Sequence of chain 1.A:
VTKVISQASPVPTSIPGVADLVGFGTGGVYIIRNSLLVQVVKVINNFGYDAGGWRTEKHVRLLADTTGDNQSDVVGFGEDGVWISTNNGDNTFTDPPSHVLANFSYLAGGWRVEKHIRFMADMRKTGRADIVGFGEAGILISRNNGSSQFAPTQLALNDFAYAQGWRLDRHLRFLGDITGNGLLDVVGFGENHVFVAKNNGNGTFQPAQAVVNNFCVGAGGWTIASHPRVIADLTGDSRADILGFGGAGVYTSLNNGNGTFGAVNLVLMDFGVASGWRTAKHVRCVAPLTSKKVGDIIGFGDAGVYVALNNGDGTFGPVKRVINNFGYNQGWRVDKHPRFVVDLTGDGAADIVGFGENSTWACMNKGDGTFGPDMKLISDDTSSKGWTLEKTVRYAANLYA

Binding-site contacts:
Ligand atom C8 contacts residue NAG1 of chain 1.O at 0.1 Å.
Ligand atom O6 contacts residue NAG1 of chain 1.O at 0.2 Å (h-bond).
Ligand atom C7 contacts residue GLU136 of chain 1.A at 3.8 Å.
Ligand atom C8 contacts residue HIS116 of chain 1.A at 3.5 Å.
Ligand atom C1 contacts residue NAG1 of chain 1.O at 0.3 Å.
Ligand atom O3 contacts residue ASN103 of chain 1.A at 2.5 Å (h-bond).
Ligand atom O7 contacts residue NAG1 of chain 1.O at 0.1 Å (h-bond).
Ligand atom C4 contacts residue ASN103 of chain 1.A at 3.8 Å.
Ligand atom O3 contacts residue TRP111 of chain 1.A at 2.8 Å (h-bond).
Ligand atom N2 contacts residue GLY109 of chain 1.A at 2.9 Å (h-bond).
Ligand atom O4 contacts residue NAG1 of chain 1.O at 0.2 Å (h-bond).
Ligand atom C7 contacts residue NAG1 of chain 1.O at 0.1 Å.
Ligand atom O7 contacts residue TRP111 of chain 1.A at 3.8 Å.
Ligand atom C6 contacts residue NAG1 of chain 1.O at 0.1 Å.
Ligand atom O7 contacts residue GLU136 of chain 1.A at 2.9 Å (salt-bridge).
Ligand atom C2 contacts residue LEU140 of chain 1.A at 3.7 Å (hydrophobic).
Ligand atom O3 contacts residue NAG1 of chain 1.O at 0.2 Å (h-bond).
Ligand atom C7 contacts residue TRP111 of chain 1.A at 3.6 Å (hydrophobic).
Ligand atom O4 contacts residue THR153 of chain 1.A at 4.0 Å.
Ligand atom O7 contacts residue GLY135 of chain 1.A at 3.5 Å.
Ligand atom C5 contacts residue NAG1 of chain 1.O at 0.1 Å.
Ligand atom C3 contacts residue TRP111 of chain 1.A at 3.9 Å (hydrophobic).
Ligand atom C8 contacts residue GLY110 of chain 1.A at 3.9 Å.
Ligand atom C3 contacts residue ASN103 of chain 1.A at 3.5 Å.
Ligand atom N2 contacts residue NAG1 of chain 1.O at 0.1 Å (h-bond).
Ligand atom C3 contacts residue GLY109 of chain 1.A at 3.9 Å.
Ligand atom C8 contacts residue GLU136 of chain 1.A at 4.0 Å.
Ligand atom O5 contacts residue NAG1 of chain 1.O at 0.3 Å (h-bond).
Ligand atom C8 contacts residue GLY109 of chain 1.A at 3.3 Å.
Ligand atom N2 contacts residue TRP111 of chain 1.A at 3.4 Å (h-bond).
Ligand atom C7 contacts residue GLY109 of chain 1.A at 3.5 Å.
Ligand atom C2 contacts residue NAG1 of chain 1.O at 0.1 Å.
Ligand atom O7 contacts residue LEU140 of chain 1.A at 3.8 Å.
Ligand atom C8 contacts residue TRP111 of chain 1.A at 3.7 Å (hydrophobic).
Ligand atom C3 contacts residue NAG1 of chain 1.O at 0.1 Å.
Ligand atom C4 contacts residue NAG1 of chain 1.O at 0.1 Å.
Ligand atom O4 contacts residue ASN103 of chain 1.A at 2.9 Å (h-bond).
Ligand atom O1 contacts residue NAG1 of chain 1.O at 1.1 Å.
Ligand atom O3 contacts residue GLY109 of chain 1.A at 3.8 Å.
Ligand atom C2 contacts residue GLY109 of chain 1.A at 3.9 Å.

This small molecule binds to this protein.
Small molecule (SMILES): CC(=O)N[C@@H]1[C@@H](O)[C@H](O)[C@@H](CO)O[C@@H]1O